Sequence of chain 2.A:
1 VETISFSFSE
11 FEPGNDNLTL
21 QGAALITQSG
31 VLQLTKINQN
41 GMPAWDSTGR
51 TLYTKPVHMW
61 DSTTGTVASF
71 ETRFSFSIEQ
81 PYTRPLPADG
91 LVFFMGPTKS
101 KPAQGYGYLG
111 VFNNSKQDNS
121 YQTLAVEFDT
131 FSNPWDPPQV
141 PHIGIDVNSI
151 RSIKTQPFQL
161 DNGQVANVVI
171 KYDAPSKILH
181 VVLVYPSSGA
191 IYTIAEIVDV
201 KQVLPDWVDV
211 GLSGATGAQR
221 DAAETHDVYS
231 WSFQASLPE

A protein and the small-molecule ligand that binds it are described below.
Small molecule (SMILES): C[C@@H]1O[C@@H](O[C@H]2[C@H](O[C@H]3[C@H](O)[C@@H](O)[C@H](O)O[C@@H]3CO)O[C@H](CO)[C@H](O)[C@@H]2O)[C@@H](O)[C@H](O)[C@@H]1O

Binding-site contacts:
Ligand atom C2 contacts residue GLN219 of chain 2.A at 3.9 Å.
Ligand atom O4 contacts residue GLY217 of chain 2.A at 3.2 Å.
Ligand atom C4 contacts residue ASP89 of chain 2.A at 3.4 Å.
Ligand atom C2 contacts residue ASN133 of chain 2.A at 3.6 Å.
Ligand atom O5 contacts residue TYR106 of chain 2.A at 3.8 Å.
Ligand atom C3 contacts residue ASN133 of chain 2.A at 3.4 Å.
Ligand atom C2 contacts residue TRP135 of chain 2.A at 4.0 Å (hydrophobic).
Ligand atom O2 contacts residue ASN133 of chain 2.A at 3.7 Å.
Ligand atom O4 contacts residue ALA218 of chain 2.A at 3.1 Å (h-bond).
Ligand atom O4 contacts residue ASP89 of chain 2.A at 2.6 Å (salt-bridge).
Ligand atom C6 contacts residue ALA222 of chain 2.A at 3.5 Å (hydrophobic).
Ligand atom C6 contacts residue PHE131 of chain 2.A at 3.9 Å (hydrophobic).
Ligand atom C5 contacts residue PHE131 of chain 2.A at 3.6 Å (hydrophobic).
Ligand atom C6 contacts residue TYR106 of chain 2.A at 3.8 Å (hydrophobic).
Ligand atom O5 contacts residue ALA218 of chain 2.A at 3.8 Å.
Ligand atom O3 contacts residue TYR108 of chain 2.A at 4.0 Å.
Ligand atom O6 contacts residue PHE131 of chain 2.A at 4.0 Å.
Ligand atom O3 contacts residue GLY107 of chain 2.A at 3.0 Å (h-bond).
Ligand atom O2 contacts residue TRP135 of chain 2.A at 3.6 Å.
Ligand atom O2 contacts residue GLN219 of chain 2.A at 3.7 Å.
Ligand atom O4 contacts residue ALA88 of chain 2.A at 3.9 Å.
Ligand atom C3 contacts residue PHE131 of chain 2.A at 3.6 Å (hydrophobic).
Ligand atom O2 contacts residue ASN133 of chain 2.A at 2.7 Å (h-bond).
Ligand atom O4 contacts residue TYR106 of chain 2.A at 4.0 Å.
Ligand atom O6 contacts residue GLN219 of chain 2.A at 3.5 Å (h-bond).
Ligand atom O3 contacts residue ASP89 of chain 2.A at 2.7 Å (salt-bridge).
Ligand atom O2 contacts residue PRO134 of chain 2.A at 3.3 Å.
Ligand atom O4 contacts residue ALA218 of chain 2.A at 3.6 Å.
Ligand atom O3 contacts residue GLN219 of chain 2.A at 3.1 Å (h-bond).
Ligand atom C4 contacts residue PHE131 of chain 2.A at 3.8 Å (hydrophobic).
Ligand atom C3 contacts residue ASP89 of chain 2.A at 3.6 Å.
Ligand atom C3 contacts residue ALA218 of chain 2.A at 3.9 Å (hydrophobic).
Ligand atom C6 contacts residue ALA218 of chain 2.A at 4.0 Å (hydrophobic).
Ligand atom O6 contacts residue ALA222 of chain 2.A at 3.7 Å.
Ligand atom O3 contacts residue ASN133 of chain 2.A at 2.9 Å (h-bond).
Ligand atom C1 contacts residue ASN133 of chain 2.A at 3.5 Å.
Ligand atom O3 contacts residue TYR106 of chain 2.A at 3.8 Å.
Ligand atom C4 contacts residue ALA88 of chain 2.A at 3.9 Å (hydrophobic).
Ligand atom O3 contacts residue ALA218 of chain 2.A at 3.7 Å.
Ligand atom O4 contacts residue TYR108 of chain 2.A at 3.0 Å (h-bond).